Sequence of chain 1.A:
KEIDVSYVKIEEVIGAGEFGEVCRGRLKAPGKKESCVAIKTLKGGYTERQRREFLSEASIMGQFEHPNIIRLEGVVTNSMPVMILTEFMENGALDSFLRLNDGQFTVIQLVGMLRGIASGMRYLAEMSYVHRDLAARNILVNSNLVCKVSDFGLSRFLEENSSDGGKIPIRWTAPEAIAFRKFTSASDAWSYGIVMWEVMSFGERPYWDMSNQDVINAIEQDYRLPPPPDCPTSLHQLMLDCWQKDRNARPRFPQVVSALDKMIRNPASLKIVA

The small molecule below binds the protein below.
Small molecule (SMILES): CS(=O)(=O)c1cccc(Nc2nccc(Nc3c(Cl)ccc4c3OCO4)n2)c1

Binding-site contacts:
Ligand atom C13 contacts residue LYS50 of chain 1.A at 3.6 Å.
Ligand atom C15 contacts residue LYS50 of chain 1.A at 3.6 Å.
Ligand atom C9 contacts residue LEU150 of chain 1.A at 3.6 Å (hydrophobic).
Ligand atom C3 contacts residue ILE24 of chain 1.A at 3.7 Å (hydrophobic).
Ligand atom C8 contacts residue ALA48 of chain 1.A at 3.3 Å (hydrophobic).
Ligand atom C6 contacts residue ILE24 of chain 1.A at 3.7 Å (hydrophobic).
Ligand atom CL1 contacts residue SER160 of chain 1.A at 3.6 Å.
Ligand atom N2 contacts residue MET99 of chain 1.A at 3.0 Å (h-bond).
Ligand atom C8 contacts residue GLU97 of chain 1.A at 3.2 Å.
Ligand atom C4 contacts residue GLY102 of chain 1.A at 3.6 Å.
Ligand atom C8 contacts residue MET99 of chain 1.A at 3.7 Å (hydrophobic).
Ligand atom C16 contacts residue GLU67 of chain 1.A at 3.5 Å.
Ligand atom O3 contacts residue ALA48 of chain 1.A at 3.2 Å.
Ligand atom C15 contacts residue GLU67 of chain 1.A at 3.6 Å.
Ligand atom C13 contacts residue ALA48 of chain 1.A at 3.4 Å (hydrophobic).
Ligand atom O4 contacts residue THR96 of chain 1.A at 3.4 Å.
Ligand atom C9 contacts residue ILE80 of chain 1.A at 3.6 Å (hydrophobic).
Ligand atom C10 contacts residue ALA48 of chain 1.A at 3.8 Å (hydrophobic).
Ligand atom O4 contacts residue ILE94 of chain 1.A at 3.5 Å (h-bond).
Ligand atom C6 contacts residue MET99 of chain 1.A at 3.6 Å (hydrophobic).
Ligand atom C8 contacts residue THR96 of chain 1.A at 3.6 Å.
Ligand atom C14 contacts residue LYS50 of chain 1.A at 3.6 Å.
Ligand atom C14 contacts residue THR96 of chain 1.A at 3.8 Å.
Ligand atom O3 contacts residue THR96 of chain 1.A at 3.7 Å.
Ligand atom C5 contacts residue MET99 of chain 1.A at 3.5 Å (hydrophobic).
Ligand atom C9 contacts residue THR96 of chain 1.A at 3.4 Å.
Ligand atom C10 contacts residue LEU150 of chain 1.A at 3.7 Å (hydrophobic).
Ligand atom C16 contacts residue LYS50 of chain 1.A at 3.7 Å.
Ligand atom O2 contacts residue GLY25 of chain 1.A at 3.8 Å.
Ligand atom C9 contacts residue ALA48 of chain 1.A at 3.4 Å (hydrophobic).
Ligand atom O4 contacts residue LYS50 of chain 1.A at 3.7 Å.
Ligand atom C6 contacts residue GLY102 of chain 1.A at 3.6 Å.
Ligand atom N1 contacts residue MET99 of chain 1.A at 2.9 Å (h-bond).
Ligand atom C13 contacts residue ILE94 of chain 1.A at 3.4 Å (hydrophobic).
Ligand atom O1 contacts residue ILE24 of chain 1.A at 3.8 Å.
Ligand atom CL1 contacts residue LEU150 of chain 1.A at 3.8 Å.
Ligand atom C13 contacts residue THR96 of chain 1.A at 3.4 Å.
Ligand atom N2 contacts residue ALA48 of chain 1.A at 3.7 Å.
Ligand atom C5 contacts residue ILE24 of chain 1.A at 3.6 Å (hydrophobic).
Ligand atom C5 contacts residue GLY102 of chain 1.A at 3.4 Å.